Sequence of chain 1.A:
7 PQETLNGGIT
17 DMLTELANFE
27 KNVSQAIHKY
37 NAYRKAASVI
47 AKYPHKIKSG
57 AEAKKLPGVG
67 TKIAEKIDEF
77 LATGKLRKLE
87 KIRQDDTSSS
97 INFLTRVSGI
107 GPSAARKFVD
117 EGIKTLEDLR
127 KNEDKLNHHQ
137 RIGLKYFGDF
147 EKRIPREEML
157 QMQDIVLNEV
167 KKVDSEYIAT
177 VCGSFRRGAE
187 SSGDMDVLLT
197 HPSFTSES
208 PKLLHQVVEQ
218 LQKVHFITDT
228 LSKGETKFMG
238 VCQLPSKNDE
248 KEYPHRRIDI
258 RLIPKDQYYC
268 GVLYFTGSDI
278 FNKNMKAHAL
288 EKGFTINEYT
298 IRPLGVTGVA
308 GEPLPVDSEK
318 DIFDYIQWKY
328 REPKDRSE

Binding-site contacts:
Ligand atom O3' contacts residue LYS68 of chain 1.A at 4.0 Å.
Ligand atom C5' contacts residue GLY64 of chain 1.A at 3.3 Å.
Ligand atom P contacts residue LYS35 of chain 1.A at 3.8 Å.
Ligand atom OP2 contacts residue THR67 of chain 1.A at 3.6 Å (h-bond).
Ligand atom O3' contacts residue VAL65 of chain 1.A at 3.9 Å.
Ligand atom OP3 contacts residue LYS35 of chain 1.A at 2.8 Å (salt-bridge).
Ligand atom C3' contacts residue LYS68 of chain 1.A at 3.8 Å.
Ligand atom O3' contacts residue GLY64 of chain 1.A at 3.5 Å.
Ligand atom OP2 contacts residue LYS68 of chain 1.A at 3.0 Å (salt-bridge).
Ligand atom C8 contacts residue LYS35 of chain 1.A at 3.9 Å.
Ligand atom OP2 contacts residue VAL65 of chain 1.A at 4.0 Å.
Ligand atom OP1 contacts residue LYS68 of chain 1.A at 3.3 Å (salt-bridge).
Ligand atom N1 contacts residue HIS34 of chain 1.A at 4.0 Å.
Ligand atom OP1 contacts residue LEU62 of chain 1.A at 3.9 Å.
Ligand atom C5' contacts residue TYR39 of chain 1.A at 3.4 Å (hydrophobic).
Ligand atom OP2 contacts residue LYS68 of chain 1.A at 3.0 Å (salt-bridge).
Ligand atom P contacts residue GLY64 of chain 1.A at 3.9 Å.
Ligand atom OP1 contacts residue LYS68 of chain 1.A at 3.6 Å.
Ligand atom O3' contacts residue ILE69 of chain 1.A at 3.7 Å.
Ligand atom N3 contacts residue ALA38 of chain 1.A at 3.5 Å.
Ligand atom N7 contacts residue LYS35 of chain 1.A at 3.8 Å.
Ligand atom P contacts residue GLY66 of chain 1.A at 3.6 Å.
Ligand atom OP2 contacts residue GLY66 of chain 1.A at 3.9 Å.
Ligand atom OP2 contacts residue GLY66 of chain 1.A at 3.9 Å.
Ligand atom P contacts residue LYS68 of chain 1.A at 3.8 Å.
Ligand atom OP1 contacts residue ILE69 of chain 1.A at 3.0 Å (h-bond).
Ligand atom OP1 contacts residue VAL65 of chain 1.A at 3.9 Å.
Ligand atom C3' contacts residue GLY66 of chain 1.A at 3.9 Å.
Ligand atom O4' contacts residue ALA38 of chain 1.A at 3.8 Å.
Ligand atom OP2 contacts residue LYS72 of chain 1.A at 4.0 Å.
Ligand atom C4' contacts residue GLY64 of chain 1.A at 3.4 Å.
Ligand atom OP1 contacts residue LYS35 of chain 1.A at 3.8 Å.
Ligand atom C5' contacts residue GLY66 of chain 1.A at 3.6 Å.
Ligand atom OP1 contacts residue GLY64 of chain 1.A at 2.9 Å (h-bond).
Ligand atom OP1 contacts residue THR67 of chain 1.A at 3.7 Å.
Ligand atom P contacts residue LYS68 of chain 1.A at 3.6 Å.
Ligand atom O5' contacts residue GLY66 of chain 1.A at 3.5 Å.
Ligand atom P contacts residue ILE69 of chain 1.A at 3.9 Å.
Ligand atom OP1 contacts residue PRO63 of chain 1.A at 3.8 Å.
Ligand atom OP1 contacts residue GLY66 of chain 1.A at 2.8 Å (h-bond).

The protein below binds the small molecule below.
Small molecule (SMILES): Cc1cn([C@H]2C[C@H](O[P](=O)(O)OC[C@H]3O[C@@H](n4ccc(N)nc4=O)C[C@@H]3O[P](=O)(O)OC[C@H]3O[C@@H](n4cnc5c(=O)nc(N)[nH]c54)C[C@@H]3O[P](=O)(O)OC[C@H]3O[C@@H](n4cnc5c(=O)nc(N)[nH]c54)C[C@@H]3O)[C@@H](CO[P](=O)(O)O[C@H]3C[C@H](n4cnc5c(=O)nc(N)[nH]c54)O[C@@H]3COP(=O)(O)O)O2)c(=O)[nH]c1=O